Sequence of chain 1.A:
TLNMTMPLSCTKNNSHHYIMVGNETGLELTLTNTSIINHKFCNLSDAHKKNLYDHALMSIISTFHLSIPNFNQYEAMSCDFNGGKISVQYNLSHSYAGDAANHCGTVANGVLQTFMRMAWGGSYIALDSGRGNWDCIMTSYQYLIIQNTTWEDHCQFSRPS

This protein binds this small molecule.
Small molecule (SMILES): CC(=O)N[C@@H]1[C@@H](O)[C@H](O)[C@@H](CO)O[C@H]1O

Binding-site contacts:
Ligand atom O7 contacts residue LEU38 of chain 1.A at 4.2 Å.
Ligand atom C7 contacts residue HIS66 of chain 1.A at 4.0 Å.
Ligand atom C3 contacts residue HIS66 of chain 1.A at 4.4 Å.
Ligand atom C1 contacts residue ASN159 of chain 1.A at 1.4 Å.
Ligand atom C4 contacts residue ASN159 of chain 1.A at 4.2 Å.
Ligand atom C7 contacts residue LEU38 of chain 1.A at 4.2 Å (hydrophobic).
Ligand atom C8 contacts residue VAL32 of chain 1.A at 3.6 Å (hydrophobic).
Ligand atom C3 contacts residue ASN159 of chain 1.A at 3.8 Å.
Ligand atom C8 contacts residue LEU38 of chain 1.A at 3.7 Å (hydrophobic).
Ligand atom C2 contacts residue ASN159 of chain 1.A at 2.4 Å.
Ligand atom C5 contacts residue ASN159 of chain 1.A at 3.6 Å.
Ligand atom N2 contacts residue ASN159 of chain 1.A at 2.9 Å (h-bond).
Ligand atom C5 contacts residue GLY95 of chain 1.A at 4.3 Å.
Ligand atom O6 contacts residue LEU63 of chain 1.A at 4.3 Å.
Ligand atom O6 contacts residue ASN159 of chain 1.A at 4.5 Å.
Ligand atom O6 contacts residue LYS96 of chain 1.A at 4.0 Å.
Ligand atom C6 contacts residue GLY95 of chain 1.A at 3.9 Å.
Ligand atom O5 contacts residue GLY95 of chain 1.A at 3.5 Å (h-bond).
Ligand atom O3 contacts residue HIS66 of chain 1.A at 3.2 Å.
Ligand atom N2 contacts residue HIS66 of chain 1.A at 4.5 Å.
Ligand atom O7 contacts residue ASN159 of chain 1.A at 3.8 Å.
Ligand atom O7 contacts residue HIS66 of chain 1.A at 3.4 Å.
Ligand atom O5 contacts residue ASN159 of chain 1.A at 2.3 Å (h-bond).
Ligand atom C8 contacts residue GLY37 of chain 1.A at 3.8 Å.
Ligand atom O7 contacts residue ALA67 of chain 1.A at 4.3 Å.
Ligand atom O6 contacts residue GLY95 of chain 1.A at 2.6 Å (h-bond).
Ligand atom C7 contacts residue ASN159 of chain 1.A at 3.5 Å.